This small molecule binds to this protein.
Small molecule (SMILES): CC(C)CCC[C@@H](C)[C@H]1CC[C@H]2[C@@H]3CC=C4C[C@@H](OC(=O)CCC(=O)O)CC[C@]4(C)[C@H]3CC[C@]12C

Binding-site contacts:
Ligand atom CBC contacts residue THR11 of chain 1.F at 4.2 Å.
Ligand atom CAU contacts residue PHE163 of chain 1.F at 4.5 Å (hydrophobic).
Ligand atom CBE contacts residue PHE163 of chain 1.F at 3.4 Å (hydrophobic).
Ligand atom CAR contacts residue ALA14 of chain 1.A at 3.7 Å (hydrophobic).
Ligand atom CAT contacts residue THR11 of chain 1.F at 4.5 Å.
Ligand atom CBB contacts residue PHE163 of chain 1.F at 2.8 Å (hydrophobic).
Ligand atom CAJ contacts residue LEU21 of chain 1.A at 4.5 Å (hydrophobic).
Ligand atom CAS contacts residue ILE17 of chain 1.A at 4.3 Å (hydrophobic).
Ligand atom CAJ contacts residue PHE163 of chain 1.F at 3.6 Å (hydrophobic).
Ligand atom CAN contacts residue PHE163 of chain 1.F at 3.9 Å (hydrophobic).
Ligand atom CAR contacts residue THR11 of chain 1.F at 4.4 Å.
Ligand atom CAD contacts residue ILE17 of chain 1.A at 4.4 Å (hydrophobic).
Ligand atom CBI contacts residue PHE163 of chain 1.F at 4.5 Å (hydrophobic).
Ligand atom CAO contacts residue PHE163 of chain 1.F at 3.3 Å (hydrophobic).
Ligand atom CAT contacts residue ALA14 of chain 1.A at 4.3 Å (hydrophobic).
Ligand atom CAC contacts residue PHE163 of chain 1.F at 1.5 Å (hydrophobic).

Sequence of chain 1.A:
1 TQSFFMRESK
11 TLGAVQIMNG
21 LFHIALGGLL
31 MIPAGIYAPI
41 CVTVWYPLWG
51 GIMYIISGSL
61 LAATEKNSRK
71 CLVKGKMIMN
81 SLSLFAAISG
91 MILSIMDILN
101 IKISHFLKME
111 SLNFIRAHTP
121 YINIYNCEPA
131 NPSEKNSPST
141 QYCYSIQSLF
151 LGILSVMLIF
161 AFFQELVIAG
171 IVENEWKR

Sequence of chain 1.F:
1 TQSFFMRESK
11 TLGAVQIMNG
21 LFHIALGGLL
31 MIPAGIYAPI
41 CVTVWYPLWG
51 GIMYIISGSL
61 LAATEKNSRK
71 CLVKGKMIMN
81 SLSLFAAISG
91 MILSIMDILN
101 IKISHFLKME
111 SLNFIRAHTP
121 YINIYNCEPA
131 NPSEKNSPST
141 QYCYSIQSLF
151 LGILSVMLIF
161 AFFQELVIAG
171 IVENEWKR